Sequence of chain 1.E:
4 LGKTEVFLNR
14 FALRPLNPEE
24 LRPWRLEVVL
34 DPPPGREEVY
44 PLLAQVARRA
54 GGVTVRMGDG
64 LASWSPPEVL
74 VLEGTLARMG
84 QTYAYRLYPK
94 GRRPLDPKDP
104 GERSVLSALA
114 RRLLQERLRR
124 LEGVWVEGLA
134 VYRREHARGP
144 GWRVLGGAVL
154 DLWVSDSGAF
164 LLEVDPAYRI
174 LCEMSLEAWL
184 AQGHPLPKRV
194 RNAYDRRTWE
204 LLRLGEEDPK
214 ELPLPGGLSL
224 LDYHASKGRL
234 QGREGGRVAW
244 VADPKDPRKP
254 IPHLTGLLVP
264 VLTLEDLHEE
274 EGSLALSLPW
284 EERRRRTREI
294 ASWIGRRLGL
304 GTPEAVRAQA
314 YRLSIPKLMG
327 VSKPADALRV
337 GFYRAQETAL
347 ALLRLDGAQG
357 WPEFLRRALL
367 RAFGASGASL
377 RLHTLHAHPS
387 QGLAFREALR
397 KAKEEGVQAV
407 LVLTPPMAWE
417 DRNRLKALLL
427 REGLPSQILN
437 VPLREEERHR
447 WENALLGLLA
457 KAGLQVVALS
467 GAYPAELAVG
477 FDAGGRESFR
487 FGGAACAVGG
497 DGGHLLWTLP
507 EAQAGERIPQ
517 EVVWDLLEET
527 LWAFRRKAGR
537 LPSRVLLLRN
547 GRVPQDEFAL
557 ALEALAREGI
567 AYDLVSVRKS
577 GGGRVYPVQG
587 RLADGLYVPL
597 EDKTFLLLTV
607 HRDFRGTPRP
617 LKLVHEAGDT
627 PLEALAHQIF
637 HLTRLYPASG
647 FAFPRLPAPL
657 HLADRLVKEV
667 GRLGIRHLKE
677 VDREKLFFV

Binding-site contacts:
Ligand atom O2 contacts residue PRO255 of chain 1.E at 3.7 Å.
Ligand atom OP1 contacts residue TYR197 of chain 1.E at 2.1 Å (h-bond).
Ligand atom O3' contacts residue HIS256 of chain 1.E at 3.7 Å.
Ligand atom C5' contacts residue ARG200 of chain 1.E at 3.8 Å.
Ligand atom O5' contacts residue TYR226 of chain 1.E at 3.5 Å.
Ligand atom O4' contacts residue ARG39 of chain 1.A at 3.3 Å (salt-bridge).
Ligand atom C2' contacts residue PRO255 of chain 1.E at 3.2 Å (hydrophobic).
Ligand atom C4 contacts residue LEU217 of chain 1.E at 3.9 Å (hydrophobic).
Ligand atom C3' contacts residue HIS227 of chain 1.E at 3.5 Å.
Ligand atom C7 contacts residue LEU217 of chain 1.E at 3.5 Å (hydrophobic).
Ligand atom C1' contacts residue PRO255 of chain 1.E at 3.6 Å (hydrophobic).
Ligand atom C3' contacts residue TYR226 of chain 1.E at 3.7 Å (hydrophobic).
Ligand atom O3' contacts residue ARG200 of chain 1.E at 3.6 Å.
Ligand atom C4 contacts residue PRO218 of chain 1.E at 3.8 Å (hydrophobic).
Ligand atom C5' contacts residue TRP202 of chain 1.E at 3.9 Å (hydrophobic).
Ligand atom O3' contacts residue PRO255 of chain 1.E at 3.2 Å (h-bond).
Ligand atom C2' contacts residue LEU223 of chain 1.E at 3.8 Å (hydrophobic).
Ligand atom OP2 contacts residue TYR226 of chain 1.E at 2.4 Å (h-bond).
Ligand atom C7 contacts residue TYR226 of chain 1.E at 3.5 Å (hydrophobic).
Ligand atom C4 contacts residue ARG39 of chain 1.A at 3.6 Å.
Ligand atom C3' contacts residue PRO255 of chain 1.E at 3.6 Å (hydrophobic).
Ligand atom O3' contacts residue HIS227 of chain 1.E at 2.5 Å (h-bond).
Ligand atom OP2 contacts residue TYR197 of chain 1.E at 3.8 Å.
Ligand atom C2 contacts residue ARG39 of chain 1.A at 3.6 Å.
Ligand atom C1' contacts residue ILE254 of chain 1.E at 3.7 Å (hydrophobic).
Ligand atom OP1 contacts residue ASN195 of chain 1.E at 3.4 Å (h-bond).
Ligand atom P contacts residue TYR226 of chain 1.E at 3.5 Å.
Ligand atom P contacts residue TYR197 of chain 1.E at 3.3 Å.
Ligand atom O4' contacts residue ILE254 of chain 1.E at 3.6 Å.
Ligand atom O3' contacts residue LEU223 of chain 1.E at 3.4 Å.
Ligand atom C6 contacts residue LEU217 of chain 1.E at 3.7 Å (hydrophobic).
Ligand atom O4 contacts residue PRO218 of chain 1.E at 3.1 Å.
Ligand atom C5 contacts residue LEU217 of chain 1.E at 3.6 Å (hydrophobic).
Ligand atom N3 contacts residue ARG39 of chain 1.A at 3.4 Å.
Ligand atom O2 contacts residue ILE254 of chain 1.E at 3.9 Å.
Ligand atom O5' contacts residue TYR197 of chain 1.E at 3.7 Å.
Ligand atom C3' contacts residue TYR226 of chain 1.E at 3.9 Å (hydrophobic).
Ligand atom OP1 contacts residue ARG200 of chain 1.E at 3.3 Å (salt-bridge).
Ligand atom C2' contacts residue LEU217 of chain 1.E at 3.8 Å (hydrophobic).
Ligand atom C4' contacts residue PRO255 of chain 1.E at 3.6 Å (hydrophobic).

A small-molecule ligand and the protein it binds are described below.
Small molecule (SMILES): Cc1cn([C@H]2C[C@H](O)[C@@H](CO[P](=O)(O)O[C@H]3C[C@H](n4cnc5c(=O)nc(N)[nH]c54)O[C@@H]3CO[P](=O)(O)O[C@H]3C[C@H](n4cnc5c(N)ncnc54)O[C@@H]3C)O2)c(=O)[nH]c1=O

Sequence of chain 1.A:
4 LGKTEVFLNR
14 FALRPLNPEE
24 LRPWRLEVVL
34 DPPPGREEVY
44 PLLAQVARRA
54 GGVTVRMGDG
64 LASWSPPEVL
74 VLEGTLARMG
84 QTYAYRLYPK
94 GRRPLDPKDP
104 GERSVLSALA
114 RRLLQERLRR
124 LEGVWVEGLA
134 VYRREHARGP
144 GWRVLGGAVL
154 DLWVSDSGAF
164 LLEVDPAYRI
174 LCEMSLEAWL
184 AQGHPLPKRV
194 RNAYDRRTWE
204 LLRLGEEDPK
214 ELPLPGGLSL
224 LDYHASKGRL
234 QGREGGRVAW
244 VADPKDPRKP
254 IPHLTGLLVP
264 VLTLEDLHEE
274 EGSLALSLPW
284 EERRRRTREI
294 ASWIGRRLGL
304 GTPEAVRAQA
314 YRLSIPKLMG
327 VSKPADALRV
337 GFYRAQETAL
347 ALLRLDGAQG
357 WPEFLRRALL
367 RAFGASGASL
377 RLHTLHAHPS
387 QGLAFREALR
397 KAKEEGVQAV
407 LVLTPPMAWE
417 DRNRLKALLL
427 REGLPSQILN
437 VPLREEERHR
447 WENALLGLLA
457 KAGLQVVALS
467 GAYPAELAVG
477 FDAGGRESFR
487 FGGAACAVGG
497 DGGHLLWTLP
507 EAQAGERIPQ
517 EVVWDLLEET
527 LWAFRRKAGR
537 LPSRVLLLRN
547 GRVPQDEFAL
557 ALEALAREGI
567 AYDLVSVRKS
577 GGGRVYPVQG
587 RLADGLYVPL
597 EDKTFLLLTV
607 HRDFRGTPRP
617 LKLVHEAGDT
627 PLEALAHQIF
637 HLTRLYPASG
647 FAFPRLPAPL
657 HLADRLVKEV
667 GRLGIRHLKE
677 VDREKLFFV